A protein and the small-molecule ligand that binds it are described below.
Small molecule (SMILES): O=C(CC1CCCCC1)N1CCN(S(=O)(=O)c2cccc3cnccc23)CC1

Sequence of chain 2.A:
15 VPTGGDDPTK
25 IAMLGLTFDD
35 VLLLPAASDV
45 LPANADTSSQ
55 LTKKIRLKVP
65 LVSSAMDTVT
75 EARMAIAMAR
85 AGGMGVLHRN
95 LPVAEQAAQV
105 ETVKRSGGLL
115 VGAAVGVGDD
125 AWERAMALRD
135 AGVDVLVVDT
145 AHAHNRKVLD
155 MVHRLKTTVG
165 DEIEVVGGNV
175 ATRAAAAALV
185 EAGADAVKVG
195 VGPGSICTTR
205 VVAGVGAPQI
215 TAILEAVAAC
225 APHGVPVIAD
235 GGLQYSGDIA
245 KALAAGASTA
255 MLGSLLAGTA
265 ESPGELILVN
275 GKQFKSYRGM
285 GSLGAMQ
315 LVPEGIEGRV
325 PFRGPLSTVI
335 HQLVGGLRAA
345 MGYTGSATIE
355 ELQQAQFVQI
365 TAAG

Sequence of chain 3.A:
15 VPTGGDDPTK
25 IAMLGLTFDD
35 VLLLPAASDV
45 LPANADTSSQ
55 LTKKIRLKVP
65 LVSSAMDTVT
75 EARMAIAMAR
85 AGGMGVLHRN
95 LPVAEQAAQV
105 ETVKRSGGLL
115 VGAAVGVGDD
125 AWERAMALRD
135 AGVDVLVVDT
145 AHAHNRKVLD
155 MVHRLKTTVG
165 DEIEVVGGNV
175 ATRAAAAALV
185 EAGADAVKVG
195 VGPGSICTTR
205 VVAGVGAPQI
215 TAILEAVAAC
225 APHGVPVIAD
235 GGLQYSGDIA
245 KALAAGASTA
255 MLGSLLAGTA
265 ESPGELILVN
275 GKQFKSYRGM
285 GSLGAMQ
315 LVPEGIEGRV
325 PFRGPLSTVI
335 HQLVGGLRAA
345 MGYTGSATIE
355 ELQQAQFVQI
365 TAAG

Binding-site contacts:
Ligand atom C19 contacts residue IMP1 of chain 3.B at 3.7 Å.
Ligand atom C22 contacts residue IMP1 of chain 3.B at 3.6 Å.
Ligand atom C09 contacts residue PRO46 of chain 2.A at 3.6 Å (hydrophobic).
Ligand atom C22 contacts residue GLY196 of chain 3.A at 3.8 Å.
Ligand atom C21 contacts residue TYR347 of chain 2.A at 3.9 Å (hydrophobic).
Ligand atom C09 contacts residue ALA343 of chain 2.A at 3.8 Å (hydrophobic).
Ligand atom C08 contacts residue ALA343 of chain 2.A at 3.3 Å (hydrophobic).
Ligand atom C15 contacts residue TYR347 of chain 2.A at 3.9 Å (hydrophobic).
Ligand atom O18 contacts residue GLY285 of chain 3.A at 3.1 Å (h-bond).
Ligand atom O18 contacts residue IMP1 of chain 3.B at 3.7 Å.
Ligand atom C21 contacts residue IMP1 of chain 3.B at 3.2 Å.
Ligand atom C25 contacts residue IMP1 of chain 3.B at 3.6 Å.
Ligand atom C08 contacts residue GLY346 of chain 2.A at 3.6 Å.
Ligand atom O18 contacts residue MET284 of chain 3.A at 3.4 Å.
Ligand atom C21 contacts residue THR203 of chain 3.A at 3.7 Å.
Ligand atom C14 contacts residue GLU318 of chain 3.A at 3.5 Å.
Ligand atom C15 contacts residue GLU318 of chain 3.A at 3.5 Å.
Ligand atom N13 contacts residue ALA145 of chain 3.A at 3.8 Å.
Ligand atom C07 contacts residue TYR347 of chain 2.A at 3.9 Å (hydrophobic).
Ligand atom N23 contacts residue GLY196 of chain 3.A at 3.0 Å (h-bond).
Ligand atom O17 contacts residue GLY285 of chain 3.A at 3.8 Å.
Ligand atom O17 contacts residue IMP1 of chain 3.B at 2.7 Å (h-bond).
Ligand atom C20 contacts residue ALA145 of chain 3.A at 3.5 Å (hydrophobic).
Ligand atom N23 contacts residue VAL195 of chain 3.A at 3.7 Å.
Ligand atom C26 contacts residue IMP1 of chain 3.B at 3.2 Å.
Ligand atom C03 contacts residue GLU318 of chain 3.A at 3.9 Å.
Ligand atom C26 contacts residue ASN173 of chain 3.A at 3.8 Å.
Ligand atom C24 contacts residue GLY196 of chain 3.A at 3.9 Å.
Ligand atom C24 contacts residue GLY194 of chain 3.A at 3.2 Å.
Ligand atom N23 contacts residue GLY194 of chain 3.A at 3.8 Å.
Ligand atom C06 contacts residue HIS146 of chain 3.A at 3.8 Å.
Ligand atom C22 contacts residue THR203 of chain 3.A at 3.3 Å.
Ligand atom C07 contacts residue GLY346 of chain 2.A at 3.8 Å.
Ligand atom C22 contacts residue TYR347 of chain 2.A at 3.7 Å (hydrophobic).
Ligand atom C25 contacts residue ALA145 of chain 3.A at 3.9 Å (hydrophobic).
Ligand atom C20 contacts residue IMP1 of chain 3.B at 3.3 Å.
Ligand atom S16 contacts residue IMP1 of chain 3.B at 3.8 Å.
Ligand atom C21 contacts residue ALA145 of chain 3.A at 3.6 Å (hydrophobic).
Ligand atom C08 contacts residue TYR347 of chain 2.A at 3.4 Å (hydrophobic).
Ligand atom C27 contacts residue IMP1 of chain 3.B at 3.6 Å.